Sequence of chain 1.A:
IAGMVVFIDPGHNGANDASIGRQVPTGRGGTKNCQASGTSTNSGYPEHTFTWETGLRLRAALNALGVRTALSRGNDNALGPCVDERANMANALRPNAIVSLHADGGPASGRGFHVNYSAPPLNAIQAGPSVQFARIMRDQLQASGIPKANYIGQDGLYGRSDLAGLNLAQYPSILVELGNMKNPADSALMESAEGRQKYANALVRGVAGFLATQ

Binding-site contacts:
Ligand atom C contacts residue ALA171 of chain 1.A at 3.5 Å (hydrophobic).
Ligand atom CD contacts residue ALA1 of chain 1.D at 3.2 Å (hydrophobic).
Ligand atom N1 contacts residue ALA1 of chain 1.D at 4.0 Å.
Ligand atom O contacts residue ALA171 of chain 1.A at 3.0 Å (h-bond).
Ligand atom O2 contacts residue VAL90 of chain 1.A at 4.3 Å.
Ligand atom O contacts residue GLY172 of chain 1.A at 4.3 Å.
Ligand atom CG contacts residue LYS39 of chain 1.A at 4.4 Å.
Ligand atom C contacts residue LYS39 of chain 1.A at 3.8 Å.
Ligand atom CD contacts residue VAL90 of chain 1.A at 4.0 Å (hydrophobic).
Ligand atom N contacts residue HIS109 of chain 1.A at 3.8 Å.
Ligand atom CD contacts residue HIS109 of chain 1.A at 4.1 Å.
Ligand atom O2 contacts residue HIS19 of chain 1.A at 3.6 Å.
Ligand atom N1 contacts residue VAL90 of chain 1.A at 3.3 Å.
Ligand atom N1 contacts residue GLN42 of chain 1.A at 3.1 Å (h-bond).
Ligand atom C contacts residue GLY172 of chain 1.A at 4.0 Å.
Ligand atom O2 contacts residue GLN42 of chain 1.A at 4.0 Å.
Ligand atom N contacts residue ZN1 of chain 1.B at 4.3 Å.
Ligand atom C contacts residue LEU170 of chain 1.A at 4.0 Å (hydrophobic).
Ligand atom CG contacts residue VAL90 of chain 1.A at 3.5 Å (hydrophobic).
Ligand atom O contacts residue ASP169 of chain 1.A at 4.0 Å.
Ligand atom O2 contacts residue ALA1 of chain 1.D at 3.3 Å.
Ligand atom O contacts residue VAL90 of chain 1.A at 4.0 Å.
Ligand atom N contacts residue HIS19 of chain 1.A at 4.3 Å.
Ligand atom CA contacts residue ALA1 of chain 1.D at 2.5 Å (hydrophobic).
Ligand atom OXT contacts residue ALA171 of chain 1.A at 3.2 Å (h-bond).
Ligand atom CB contacts residue LYS39 of chain 1.A at 3.9 Å.
Ligand atom N1 contacts residue HIS19 of chain 1.A at 4.4 Å.
Ligand atom CD contacts residue ALA43 of chain 1.A at 4.3 Å (hydrophobic).
Ligand atom CD contacts residue HIS19 of chain 1.A at 4.0 Å.
Ligand atom N1 contacts residue ALA43 of chain 1.A at 3.4 Å (h-bond).
Ligand atom N contacts residue ALA1 of chain 1.D at 1.4 Å.
Ligand atom C contacts residue VAL90 of chain 1.A at 3.9 Å (hydrophobic).
Ligand atom OXT contacts residue VAL90 of chain 1.A at 4.2 Å.
Ligand atom OXT contacts residue GLY172 of chain 1.A at 3.0 Å (h-bond).
Ligand atom CB contacts residue ALA1 of chain 1.D at 3.7 Å (hydrophobic).
Ligand atom CD contacts residue GLN42 of chain 1.A at 4.0 Å.
Ligand atom O contacts residue LYS39 of chain 1.A at 2.7 Å (salt-bridge).
Ligand atom O contacts residue LEU170 of chain 1.A at 3.7 Å.
Ligand atom OXT contacts residue LEU170 of chain 1.A at 3.6 Å.
Ligand atom O2 contacts residue HIS109 of chain 1.A at 3.0 Å.

The small molecule below binds the protein below.
Small molecule (SMILES): NC(=O)[C@H](N)CCC(=O)O